This small molecule binds to this protein.
Small molecule (SMILES): COc1ccccc1C(=O)OC[C@H]1CCCN1c1ccnc2ncnn12

Binding-site contacts:
Ligand atom O10 contacts residue HIS122 of chain 1.A at 3.7 Å.
Ligand atom N23 contacts residue MN1 of chain 1.C at 3.7 Å.
Ligand atom C8 contacts residue HIS230 of chain 1.A at 3.5 Å.
Ligand atom C1 contacts residue HIS230 of chain 1.A at 3.8 Å.
Ligand atom N23 contacts residue ASP153 of chain 1.A at 2.9 Å (salt-bridge).
Ligand atom N21 contacts residue MN1 of chain 1.B at 3.7 Å.
Ligand atom N21 contacts residue MN1 of chain 1.C at 2.4 Å.
Ligand atom C24 contacts residue ILE229 of chain 1.A at 3.7 Å (hydrophobic).
Ligand atom N23 contacts residue MN1 of chain 1.B at 2.2 Å.
Ligand atom N21 contacts residue ASP153 of chain 1.A at 3.2 Å (salt-bridge).
Ligand atom C22 contacts residue ASP153 of chain 1.A at 3.5 Å.
Ligand atom C5 contacts residue TYR335 of chain 1.A at 3.5 Å (hydrophobic).
Ligand atom C22 contacts residue MN1 of chain 1.B at 3.2 Å.
Ligand atom N23 contacts residue GLU255 of chain 1.A at 3.8 Å.
Ligand atom C9 contacts residue TYR335 of chain 1.A at 3.3 Å (hydrophobic).
Ligand atom N23 contacts residue HIS222 of chain 1.A at 3.1 Å (h-bond).
Ligand atom N25 contacts residue ILE229 of chain 1.A at 3.7 Å.
Ligand atom C16 contacts residue HIS273 of chain 1.A at 3.5 Å.
Ligand atom C12 contacts residue HIS122 of chain 1.A at 3.5 Å.
Ligand atom C19 contacts residue PHE110 of chain 1.A at 3.7 Å (hydrophobic).
Ligand atom C20 contacts residue ASP142 of chain 1.A at 3.6 Å.
Ligand atom N21 contacts residue PHE110 of chain 1.A at 3.8 Å.
Ligand atom N21 contacts residue ASP142 of chain 1.A at 3.3 Å (salt-bridge).
Ligand atom C6 contacts residue HIS230 of chain 1.A at 3.7 Å.
Ligand atom C12 contacts residue TYR335 of chain 1.A at 3.8 Å (hydrophobic).
Ligand atom C22 contacts residue MN1 of chain 1.C at 3.4 Å.
Ligand atom C24 contacts residue MN1 of chain 1.B at 3.1 Å.
Ligand atom C15 contacts residue TYR335 of chain 1.A at 3.8 Å (hydrophobic).
Ligand atom C4 contacts residue HIS230 of chain 1.A at 3.8 Å.
Ligand atom C3 contacts residue HIS230 of chain 1.A at 3.7 Å.
Ligand atom C20 contacts residue MN1 of chain 1.C at 3.4 Å.
Ligand atom O10 contacts residue TYR335 of chain 1.A at 3.6 Å.
Ligand atom C15 contacts residue ALA305 of chain 1.A at 3.8 Å (hydrophobic).
Ligand atom C3 contacts residue TYR335 of chain 1.A at 3.5 Å (hydrophobic).
Ligand atom N17 contacts residue HIS122 of chain 1.A at 3.4 Å (h-bond).
Ligand atom C18 contacts residue HIS122 of chain 1.A at 3.5 Å.
Ligand atom C4 contacts residue TYR335 of chain 1.A at 3.2 Å (hydrophobic).
Ligand atom C24 contacts residue HIS222 of chain 1.A at 3.1 Å.
Ligand atom O11 contacts residue TYR335 of chain 1.A at 3.4 Å.
Ligand atom C20 contacts residue PHE110 of chain 1.A at 3.3 Å (hydrophobic).

Sequence of chain 1.A:
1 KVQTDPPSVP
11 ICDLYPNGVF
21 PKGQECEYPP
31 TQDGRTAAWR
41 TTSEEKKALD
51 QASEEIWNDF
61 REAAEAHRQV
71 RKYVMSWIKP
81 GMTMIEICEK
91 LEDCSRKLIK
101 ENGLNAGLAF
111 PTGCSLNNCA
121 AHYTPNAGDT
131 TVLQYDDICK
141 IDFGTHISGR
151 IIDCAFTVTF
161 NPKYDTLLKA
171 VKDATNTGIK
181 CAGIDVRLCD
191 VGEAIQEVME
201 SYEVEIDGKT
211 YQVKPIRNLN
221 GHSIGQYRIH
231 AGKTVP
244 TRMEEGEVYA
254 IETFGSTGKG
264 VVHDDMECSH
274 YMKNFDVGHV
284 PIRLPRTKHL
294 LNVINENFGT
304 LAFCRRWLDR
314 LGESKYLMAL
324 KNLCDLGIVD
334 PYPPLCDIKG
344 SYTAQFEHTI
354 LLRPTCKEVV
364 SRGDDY